A protein and the small-molecule ligand that binds it are described below.
Small molecule (SMILES): CCC(=O)NCCCC[C@H](NC(=O)[C@@H]1CCCN1C(=O)[C@H](CCCN=C(N)N)NC(=O)[C@@H](NC(=O)[C@H](CCSC)NC(=O)[C@H](C)NC(=O)[C@@H](NC(=O)[C@@H]1CCCN1C(=O)[C@H](CCCN=C(N)N)NC(=O)[C@H](CC(C)C)NC(=O)[C@H](CCCCN)NC(C)=O)C(C)C)C(C)C)C(=O)N[C@H](C(=O)N[C@H](C=O)CCCN=C(N)N)C(C)C

Binding-site contacts:
Ligand atom N contacts residue ASP91 of chain 1.C at 2.8 Å (salt-bridge).
Ligand atom NH2 contacts residue PRO45 of chain 1.C at 3.4 Å.
Ligand atom O contacts residue ASP91 of chain 1.C at 2.8 Å (salt-bridge).
Ligand atom NH2 contacts residue GLU108 of chain 1.C at 3.2 Å.
Ligand atom CAA contacts residue CYS44 of chain 1.C at 1.8 Å (hydrophobic).
Ligand atom CB contacts residue TRP92 of chain 1.C at 3.5 Å (hydrophobic).
Ligand atom CD contacts residue ASP76 of chain 1.C at 3.6 Å.
Ligand atom N contacts residue VAL78 of chain 1.C at 2.9 Å (h-bond).
Ligand atom O contacts residue LEU80 of chain 1.C at 2.9 Å (h-bond).
Ligand atom N contacts residue ALA89 of chain 1.C at 3.1 Å (h-bond).
Ligand atom CG contacts residue ASP76 of chain 1.C at 3.4 Å.
Ligand atom O contacts residue VAL90 of chain 1.C at 3.3 Å.
Ligand atom NH1 contacts residue GLU108 of chain 1.C at 3.5 Å (salt-bridge).
Ligand atom CD contacts residue THR82 of chain 1.C at 3.6 Å.
Ligand atom N contacts residue TRP92 of chain 1.C at 3.6 Å.
Ligand atom NH2 contacts residue ASP91 of chain 1.C at 3.0 Å (salt-bridge).
Ligand atom CB contacts residue LEU72 of chain 1.C at 3.4 Å (hydrophobic).
Ligand atom C contacts residue ASP91 of chain 1.C at 3.5 Å.
Ligand atom O contacts residue THR82 of chain 1.C at 3.0 Å (h-bond).
Ligand atom NH1 contacts residue ASP76 of chain 1.C at 2.7 Å (salt-bridge).
Ligand atom NE contacts residue ASP91 of chain 1.C at 2.9 Å (salt-bridge).
Ligand atom O contacts residue VAL78 of chain 1.C at 2.9 Å (h-bond).
Ligand atom N contacts residue LEU80 of chain 1.C at 2.9 Å (h-bond).
Ligand atom CG2 contacts residue PHE79 of chain 1.C at 3.3 Å (hydrophobic).
Ligand atom O contacts residue LEU80 of chain 1.C at 3.5 Å (h-bond).
Ligand atom CAF contacts residue CYS44 of chain 1.C at 2.7 Å (hydrophobic).
Ligand atom O contacts residue ILE77 of chain 1.C at 3.5 Å.
Ligand atom CA contacts residue TRP92 of chain 1.C at 3.6 Å (hydrophobic).
Ligand atom N contacts residue LEU72 of chain 1.C at 3.5 Å.
Ligand atom CA contacts residue ASP91 of chain 1.C at 3.4 Å.
Ligand atom O contacts residue TRP92 of chain 1.C at 3.5 Å.
Ligand atom CZ contacts residue ASP91 of chain 1.C at 3.5 Å.
Ligand atom CB contacts residue ASP91 of chain 1.C at 3.6 Å.
Ligand atom CA contacts residue VAL78 of chain 1.C at 3.5 Å (hydrophobic).
Ligand atom CB contacts residue VAL90 of chain 1.C at 3.4 Å (hydrophobic).
Ligand atom NZ contacts residue GLU75 of chain 1.C at 3.4 Å (salt-bridge).
Ligand atom CG1 contacts residue VAL93 of chain 1.C at 3.3 Å (hydrophobic).
Ligand atom CB contacts residue PHE79 of chain 1.C at 3.6 Å (hydrophobic).
Ligand atom CB contacts residue ASP91 of chain 1.C at 3.5 Å.
Ligand atom CA contacts residue ASP91 of chain 1.C at 3.6 Å.

Sequence of chain 1.C:
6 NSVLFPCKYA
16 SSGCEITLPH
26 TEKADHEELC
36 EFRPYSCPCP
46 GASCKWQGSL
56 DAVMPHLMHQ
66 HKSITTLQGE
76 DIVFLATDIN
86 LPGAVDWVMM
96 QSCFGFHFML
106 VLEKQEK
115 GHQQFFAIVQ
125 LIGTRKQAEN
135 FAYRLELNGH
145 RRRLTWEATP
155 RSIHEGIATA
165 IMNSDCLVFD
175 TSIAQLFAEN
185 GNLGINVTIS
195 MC